Binding-site contacts:
Ligand atom C7 contacts residue GLN76 of chain 1.A at 3.4 Å.
Ligand atom C10 contacts residue THR80 of chain 1.A at 4.4 Å.
Ligand atom O3A contacts residue ALA72 of chain 1.A at 2.3 Å (h-bond).
Ligand atom C12 contacts residue TYR77 of chain 1.A at 3.4 Å (hydrophobic).
Ligand atom C1 contacts residue MET73 of chain 1.A at 3.9 Å (hydrophobic).
Ligand atom O1A contacts residue MET73 of chain 1.A at 4.4 Å.
Ligand atom C6 contacts residue GLN76 of chain 1.A at 4.0 Å.
Ligand atom N3 contacts residue ALA72 of chain 1.A at 3.4 Å (h-bond).
Ligand atom F11 contacts residue LYS11 of chain 1.A at 3.6 Å.
Ligand atom N8 contacts residue GLN76 of chain 1.A at 4.3 Å.
Ligand atom S7 contacts residue GLN76 of chain 1.A at 3.3 Å (h-bond).
Ligand atom C10 contacts residue LYS11 of chain 1.A at 4.0 Å.
Ligand atom C5 contacts residue GLN76 of chain 1.A at 2.9 Å.
Ligand atom C11 contacts residue LYS11 of chain 1.A at 4.3 Å.
Ligand atom C9 contacts residue THR80 of chain 1.A at 4.5 Å.
Ligand atom O3A contacts residue GLN76 of chain 1.A at 4.4 Å.
Ligand atom C4 contacts residue GLN76 of chain 1.A at 3.3 Å.
Ligand atom F11 contacts residue LEU62 of chain 1.A at 3.1 Å.
Ligand atom C2 contacts residue MET73 of chain 1.A at 3.0 Å (hydrophobic).
Ligand atom C12 contacts residue LEU62 of chain 1.A at 4.0 Å (hydrophobic).
Ligand atom C3 contacts residue MET73 of chain 1.A at 3.0 Å (hydrophobic).
Ligand atom S7 contacts residue THR80 of chain 1.A at 4.5 Å.
Ligand atom O3B contacts residue ALA72 of chain 1.A at 3.4 Å.
Ligand atom C8 contacts residue TYR77 of chain 1.A at 4.2 Å (hydrophobic).
Ligand atom C11 contacts residue LEU62 of chain 1.A at 3.8 Å (hydrophobic).
Ligand atom C4 contacts residue MET73 of chain 1.A at 3.9 Å (hydrophobic).
Ligand atom C11 contacts residue TYR77 of chain 1.A at 4.0 Å (hydrophobic).
Ligand atom C4 contacts residue ALA72 of chain 1.A at 4.2 Å (hydrophobic).
Ligand atom N3 contacts residue MET73 of chain 1.A at 2.9 Å.
Ligand atom C3 contacts residue ALA72 of chain 1.A at 4.2 Å (hydrophobic).
Ligand atom O3B contacts residue MET73 of chain 1.A at 2.8 Å.
Ligand atom C13 contacts residue TYR77 of chain 1.A at 3.5 Å (hydrophobic).
Ligand atom N6 contacts residue GLN76 of chain 1.A at 4.1 Å.
Ligand atom O3A contacts residue MET73 of chain 1.A at 3.8 Å.
Ligand atom N7 contacts residue GLN76 of chain 1.A at 3.3 Å (h-bond).
Ligand atom C12 contacts residue GLU43 of chain 1.A at 4.2 Å.

Sequence of chain 1.A:
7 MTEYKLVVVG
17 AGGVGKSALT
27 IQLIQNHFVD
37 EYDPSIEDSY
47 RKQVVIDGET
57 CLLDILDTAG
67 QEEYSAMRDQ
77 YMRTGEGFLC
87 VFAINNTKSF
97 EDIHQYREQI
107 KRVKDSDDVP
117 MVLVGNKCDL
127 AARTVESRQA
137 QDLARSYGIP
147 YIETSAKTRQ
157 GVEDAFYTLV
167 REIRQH

This small molecule binds to this protein.
Small molecule (SMILES): O=[N+]([O-])c1ccc(NNC(=S)Nc2ccc(F)cc2)c([N+](=O)[O-])c1